Binding-site contacts:
Ligand atom N contacts residue ARG138 of chain 1.B at 3.2 Å (salt-bridge).
Ligand atom NZ contacts residue GLU246 of chain 1.B at 3.8 Å.
Ligand atom CD contacts residue GLU246 of chain 1.B at 4.4 Å.
Ligand atom CB contacts residue LYS109 of chain 1.A at 3.4 Å.
Ligand atom CG contacts residue LYS109 of chain 1.A at 3.5 Å.
Ligand atom CG contacts residue ASN248 of chain 1.B at 3.5 Å.
Ligand atom CG contacts residue SER247 of chain 1.B at 4.2 Å.
Ligand atom OXT contacts residue ASN248 of chain 1.B at 4.3 Å.
Ligand atom C contacts residue ASN248 of chain 1.B at 4.1 Å.
Ligand atom CE contacts residue GLU246 of chain 1.B at 4.4 Å.
Ligand atom O contacts residue TYR133 of chain 1.B at 4.3 Å.
Ligand atom CG contacts residue PHE244 of chain 1.B at 3.3 Å (hydrophobic).
Ligand atom CD contacts residue ASN248 of chain 1.B at 3.9 Å.
Ligand atom NZ contacts residue PHE244 of chain 1.B at 3.0 Å (h-bond).
Ligand atom CD contacts residue PHE244 of chain 1.B at 4.2 Å (hydrophobic).
Ligand atom CE contacts residue LYS109 of chain 1.A at 3.8 Å.
Ligand atom N contacts residue LYS109 of chain 1.A at 3.7 Å.
Ligand atom OXT contacts residue PHE244 of chain 1.B at 3.1 Å.
Ligand atom NZ contacts residue SER247 of chain 1.B at 3.9 Å.
Ligand atom CB contacts residue PHE244 of chain 1.B at 3.6 Å (hydrophobic).
Ligand atom CB contacts residue ARG138 of chain 1.B at 4.1 Å.
Ligand atom CA contacts residue ARG138 of chain 1.B at 3.0 Å.
Ligand atom O contacts residue ASN248 of chain 1.B at 3.5 Å (h-bond).
Ligand atom CD contacts residue SER247 of chain 1.B at 3.6 Å.
Ligand atom O contacts residue THR44 of chain 1.B at 4.3 Å.
Ligand atom CE contacts residue SER247 of chain 1.B at 4.4 Å.
Ligand atom C contacts residue ARG138 of chain 1.B at 3.4 Å.
Ligand atom O contacts residue ARG138 of chain 1.B at 3.0 Å (salt-bridge).
Ligand atom CD contacts residue ARG138 of chain 1.B at 4.4 Å.
Ligand atom CD contacts residue LYS109 of chain 1.A at 2.9 Å.
Ligand atom CE contacts residue PHE244 of chain 1.B at 3.6 Å (hydrophobic).
Ligand atom C contacts residue PHE244 of chain 1.B at 4.0 Å (hydrophobic).
Ligand atom CA contacts residue LYS109 of chain 1.A at 3.6 Å.
Ligand atom CG contacts residue ARG138 of chain 1.B at 3.7 Å.
Ligand atom N contacts residue VAL135 of chain 1.B at 3.6 Å.

This small molecule binds to this protein.
Small molecule (SMILES): N[C@@H](CCCC[NH3+])C(=O)O

Sequence of chain 1.B:
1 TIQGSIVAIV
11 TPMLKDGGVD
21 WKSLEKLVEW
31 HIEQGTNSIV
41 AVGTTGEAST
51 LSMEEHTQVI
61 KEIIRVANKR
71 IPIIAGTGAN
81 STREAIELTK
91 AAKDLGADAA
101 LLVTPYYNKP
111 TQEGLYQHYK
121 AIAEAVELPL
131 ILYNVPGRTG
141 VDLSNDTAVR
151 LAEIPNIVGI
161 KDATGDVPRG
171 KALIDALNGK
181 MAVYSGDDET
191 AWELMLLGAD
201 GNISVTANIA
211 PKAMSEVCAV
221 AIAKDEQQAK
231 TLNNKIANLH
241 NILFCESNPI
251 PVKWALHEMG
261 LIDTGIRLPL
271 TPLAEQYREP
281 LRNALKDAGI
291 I

Sequence of chain 1.A:
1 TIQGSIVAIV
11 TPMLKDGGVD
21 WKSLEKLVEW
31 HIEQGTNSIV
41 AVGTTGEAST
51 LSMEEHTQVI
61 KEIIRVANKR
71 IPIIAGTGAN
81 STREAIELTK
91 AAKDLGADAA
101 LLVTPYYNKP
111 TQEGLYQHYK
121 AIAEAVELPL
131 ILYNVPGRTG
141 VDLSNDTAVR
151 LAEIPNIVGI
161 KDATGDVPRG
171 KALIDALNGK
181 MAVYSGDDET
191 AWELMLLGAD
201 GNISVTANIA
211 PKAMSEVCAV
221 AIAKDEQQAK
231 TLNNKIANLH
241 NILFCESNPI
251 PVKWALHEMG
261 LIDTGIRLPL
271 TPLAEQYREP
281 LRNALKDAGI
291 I